This protein binds this small molecule.
Small molecule (SMILES): O=C(O)c1ccc(Nc2nccc(Nc3ccccc3Cl)n2)cc1

Binding-site contacts:
Ligand atom C20 contacts residue THR95 of chain 1.A at 3.6 Å.
Ligand atom C09 contacts residue ALA91 of chain 1.A at 3.2 Å (hydrophobic).
Ligand atom N02 contacts residue LEU17 of chain 1.A at 3.9 Å.
Ligand atom C09 contacts residue GLY94 of chain 1.A at 3.7 Å.
Ligand atom C14 contacts residue LEU72 of chain 1.A at 3.8 Å (hydrophobic).
Ligand atom N03 contacts residue TYR90 of chain 1.A at 3.7 Å.
Ligand atom N04 contacts residue VAL25 of chain 1.A at 3.9 Å.
Ligand atom C19 contacts residue THR95 of chain 1.A at 3.7 Å.
Ligand atom C19 contacts residue VAL157 of chain 1.A at 3.3 Å (hydrophobic).
Ligand atom N01 contacts residue TYR90 of chain 1.A at 3.7 Å.
Ligand atom C15 contacts residue ALA91 of chain 1.A at 3.6 Å (hydrophobic).
Ligand atom N03 contacts residue ALA91 of chain 1.A at 3.0 Å (h-bond).
Ligand atom C20 contacts residue VAL157 of chain 1.A at 2.8 Å (hydrophobic).
Ligand atom O26 contacts residue ARG15 of chain 1.A at 3.4 Å (salt-bridge).
Ligand atom C08 contacts residue PRO92 of chain 1.A at 3.8 Å (hydrophobic).
Ligand atom C08 contacts residue GLY94 of chain 1.A at 3.8 Å.
Ligand atom C15 contacts residue LEU141 of chain 1.A at 3.6 Å (hydrophobic).
Ligand atom N01 contacts residue ALA91 of chain 1.A at 2.5 Å (h-bond).
Ligand atom C15 contacts residue LEU72 of chain 1.A at 3.9 Å (hydrophobic).
Ligand atom C08 contacts residue ALA91 of chain 1.A at 3.3 Å (hydrophobic).
Ligand atom O26 contacts residue LEU17 of chain 1.A at 3.3 Å (h-bond).
Ligand atom C14 contacts residue LEU141 of chain 1.A at 3.4 Å (hydrophobic).
Ligand atom CL2 contacts residue VAL157 of chain 1.A at 3.7 Å.
Ligand atom C11 contacts residue ARG15 of chain 1.A at 3.8 Å.
Ligand atom C18 contacts residue GLY18 of chain 1.A at 3.8 Å.
Ligand atom C10 contacts residue GLY94 of chain 1.A at 3.7 Å.
Ligand atom CL2 contacts residue LEU141 of chain 1.A at 3.7 Å.
Ligand atom C21 contacts residue VAL157 of chain 1.A at 3.0 Å (hydrophobic).
Ligand atom C16 contacts residue VAL157 of chain 1.A at 3.6 Å (hydrophobic).
Ligand atom C13 contacts residue LEU141 of chain 1.A at 3.5 Å (hydrophobic).
Ligand atom CL2 contacts residue ALA151 of chain 1.A at 3.4 Å.
Ligand atom N02 contacts residue LEU141 of chain 1.A at 3.6 Å.
Ligand atom C12 contacts residue ALA91 of chain 1.A at 3.5 Å (hydrophobic).
Ligand atom O26 contacts residue ALA159 of chain 1.A at 3.2 Å.
Ligand atom C15 contacts residue GLU89 of chain 1.A at 3.4 Å.
Ligand atom C18 contacts residue VAL157 of chain 1.A at 3.8 Å (hydrophobic).
Ligand atom C15 contacts residue ALA38 of chain 1.A at 3.7 Å (hydrophobic).
Ligand atom C08 contacts residue LEU17 of chain 1.A at 3.8 Å (hydrophobic).
Ligand atom C05 contacts residue GLY94 of chain 1.A at 3.8 Å.
Ligand atom C20 contacts residue GLU138 of chain 1.A at 3.5 Å.

Sequence of chain 1.A:
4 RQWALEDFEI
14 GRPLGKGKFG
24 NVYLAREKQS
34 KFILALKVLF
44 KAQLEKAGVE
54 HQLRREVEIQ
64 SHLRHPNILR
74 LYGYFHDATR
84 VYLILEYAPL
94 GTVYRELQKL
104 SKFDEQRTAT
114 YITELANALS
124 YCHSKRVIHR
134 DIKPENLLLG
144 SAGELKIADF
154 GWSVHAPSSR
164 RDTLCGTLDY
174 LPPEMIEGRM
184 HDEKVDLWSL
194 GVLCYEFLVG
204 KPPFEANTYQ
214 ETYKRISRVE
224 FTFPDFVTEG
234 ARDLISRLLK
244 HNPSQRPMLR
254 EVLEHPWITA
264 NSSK